The small molecule below binds the protein below.
Small molecule (SMILES): CC(=O)N[C@H]1[C@H](O[C@H]2[C@H](O)[C@@H](NC(C)=O)CO[C@@H]2CO[C@@H]2O[C@@H](C)[C@@H](O)[C@@H](O)[C@@H]2O)O[C@H](CO)[C@@H](O[C@@H]2O[C@H](CO)[C@@H](O)[C@H](O[C@@H]3O[C@H](CO)[C@@H](O)[C@H](O)[C@@H]3O)[C@@H]2O)[C@@H]1O

Sequence of chain 1.E:
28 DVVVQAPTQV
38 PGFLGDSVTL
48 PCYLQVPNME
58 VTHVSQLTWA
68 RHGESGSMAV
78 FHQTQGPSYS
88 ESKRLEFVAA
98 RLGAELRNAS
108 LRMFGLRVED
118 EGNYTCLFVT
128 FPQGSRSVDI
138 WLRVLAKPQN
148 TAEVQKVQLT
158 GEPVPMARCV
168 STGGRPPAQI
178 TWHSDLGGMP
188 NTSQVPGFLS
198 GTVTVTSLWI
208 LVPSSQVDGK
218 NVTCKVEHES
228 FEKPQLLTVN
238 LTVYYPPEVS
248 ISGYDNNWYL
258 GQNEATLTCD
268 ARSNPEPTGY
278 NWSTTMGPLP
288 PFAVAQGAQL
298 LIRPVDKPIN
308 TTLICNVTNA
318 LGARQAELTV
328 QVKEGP

Binding-site contacts:
Ligand atom O5 contacts residue ASN120 of chain 1.E at 4.0 Å.
Ligand atom C2 contacts residue TRP138 of chain 1.E at 3.8 Å (hydrophobic).
Ligand atom C4 contacts residue ASN120 of chain 1.E at 4.2 Å.
Ligand atom C5 contacts residue TRP138 of chain 1.E at 3.5 Å (hydrophobic).
Ligand atom N2 contacts residue ASN120 of chain 1.E at 3.0 Å (h-bond).
Ligand atom C8 contacts residue ASN120 of chain 1.E at 4.1 Å.
Ligand atom C4 contacts residue TRP138 of chain 1.E at 3.3 Å (hydrophobic).
Ligand atom C1 contacts residue ASN120 of chain 1.E at 1.4 Å.
Ligand atom O4 contacts residue TRP138 of chain 1.E at 3.1 Å.
Ligand atom C3 contacts residue TRP138 of chain 1.E at 2.9 Å (hydrophobic).
Ligand atom C3 contacts residue ASN120 of chain 1.E at 3.9 Å.
Ligand atom N2 contacts residue TRP138 of chain 1.E at 3.7 Å.
Ligand atom O5 contacts residue ASN120 of chain 1.E at 2.4 Å (h-bond).
Ligand atom C5 contacts residue ASN120 of chain 1.E at 3.9 Å.
Ligand atom O7 contacts residue TRP138 of chain 1.E at 3.8 Å.
Ligand atom C7 contacts residue ASN120 of chain 1.E at 3.8 Å.
Ligand atom C1 contacts residue TRP138 of chain 1.E at 3.9 Å (hydrophobic).
Ligand atom C7 contacts residue TRP138 of chain 1.E at 4.3 Å (hydrophobic).
Ligand atom O5 contacts residue TRP138 of chain 1.E at 4.3 Å.
Ligand atom C8 contacts residue GLY119 of chain 1.E at 3.9 Å.
Ligand atom C5 contacts residue ASN120 of chain 1.E at 3.6 Å.
Ligand atom C6 contacts residue ASN120 of chain 1.E at 3.0 Å.
Ligand atom C8 contacts residue TRP138 of chain 1.E at 4.0 Å (hydrophobic).
Ligand atom C2 contacts residue ASN120 of chain 1.E at 2.6 Å.
Ligand atom O3 contacts residue TRP138 of chain 1.E at 3.5 Å.
Ligand atom O7 contacts residue ASN120 of chain 1.E at 4.4 Å.